Binding-site contacts:
Ligand atom C37 contacts residue PHE306 of chain 1.A at 3.9 Å (hydrophobic).
Ligand atom C4 contacts residue ZN1 of chain 1.M at 3.2 Å.
Ligand atom O41 contacts residue ARG115 of chain 1.B at 3.0 Å (salt-bridge).
Ligand atom C3 contacts residue THR47 of chain 1.B at 3.7 Å.
Ligand atom N5 contacts residue ZN1 of chain 1.M at 2.1 Å.
Ligand atom C64 contacts residue ILE94 of chain 1.B at 2.8 Å (hydrophobic).
Ligand atom C4 contacts residue NAD1 of chain 1.O at 3.1 Å.
Ligand atom N5 contacts residue HIS67 of chain 1.B at 3.4 Å (h-bond).
Ligand atom C1 contacts residue HIS67 of chain 1.B at 3.8 Å.
Ligand atom C13 contacts residue TYR93 of chain 1.B at 3.7 Å (hydrophobic).
Ligand atom C4 contacts residue CYS45 of chain 1.B at 3.6 Å (hydrophobic).
Ligand atom C3 contacts residue NAD1 of chain 1.O at 3.4 Å.
Ligand atom C64 contacts residue TYR93 of chain 1.B at 3.6 Å (hydrophobic).
Ligand atom C1 contacts residue CYS174 of chain 1.B at 3.6 Å (hydrophobic).
Ligand atom O43 contacts residue GLN112 of chain 1.B at 3.1 Å (h-bond).
Ligand atom O41 contacts residue GLN112 of chain 1.B at 3.8 Å.
Ligand atom C38 contacts residue ARG115 of chain 1.B at 3.5 Å.
Ligand atom O59 contacts residue MET141 of chain 1.B at 3.4 Å.
Ligand atom N2 contacts residue NAD1 of chain 1.O at 3.9 Å.
Ligand atom C14 contacts residue NAD1 of chain 1.O at 3.6 Å.
Ligand atom N5 contacts residue NAD1 of chain 1.O at 3.4 Å.
Ligand atom N5 contacts residue CYS45 of chain 1.B at 3.4 Å (h-bond).
Ligand atom N62 contacts residue MET141 of chain 1.B at 3.8 Å.
Ligand atom C27 contacts residue THR310 of chain 1.A at 3.5 Å.
Ligand atom C1 contacts residue ZN1 of chain 1.M at 3.0 Å.
Ligand atom C1 contacts residue THR47 of chain 1.B at 3.8 Å.
Ligand atom C13 contacts residue NAD1 of chain 1.O at 3.2 Å.
Ligand atom C1 contacts residue TYR93 of chain 1.B at 3.7 Å (hydrophobic).
Ligand atom O41 contacts residue LYS284 of chain 1.A at 2.4 Å (salt-bridge).
Ligand atom C4 contacts residue THR47 of chain 1.B at 3.4 Å.
Ligand atom N5 contacts residue CYS174 of chain 1.B at 3.3 Å (h-bond).
Ligand atom C1 contacts residue NAD1 of chain 1.O at 3.8 Å.
Ligand atom C3 contacts residue VAL294 of chain 1.B at 3.9 Å (hydrophobic).
Ligand atom C26 contacts residue ALA318 of chain 1.B at 3.8 Å (hydrophobic).
Ligand atom C1 contacts residue MET141 of chain 1.B at 3.9 Å (hydrophobic).
Ligand atom O43 contacts residue ARG115 of chain 1.B at 3.7 Å.
Ligand atom N5 contacts residue THR47 of chain 1.B at 3.4 Å.
Ligand atom O59 contacts residue GLN118 of chain 1.B at 3.0 Å (h-bond).
Ligand atom C38 contacts residue LYS284 of chain 1.A at 3.4 Å.
Ligand atom O43 contacts residue LYS284 of chain 1.A at 3.8 Å.

Sequence of chain 1.B:
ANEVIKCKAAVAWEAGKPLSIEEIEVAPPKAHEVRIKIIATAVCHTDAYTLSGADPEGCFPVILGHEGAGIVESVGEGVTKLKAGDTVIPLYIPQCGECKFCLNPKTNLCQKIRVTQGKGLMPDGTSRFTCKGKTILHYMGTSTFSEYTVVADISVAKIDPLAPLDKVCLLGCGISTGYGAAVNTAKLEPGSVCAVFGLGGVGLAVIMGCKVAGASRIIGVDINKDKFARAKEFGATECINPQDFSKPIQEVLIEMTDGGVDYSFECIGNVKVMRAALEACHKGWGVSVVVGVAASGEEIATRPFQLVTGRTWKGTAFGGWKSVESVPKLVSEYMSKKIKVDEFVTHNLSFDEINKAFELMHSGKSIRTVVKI

Sequence of chain 1.A:
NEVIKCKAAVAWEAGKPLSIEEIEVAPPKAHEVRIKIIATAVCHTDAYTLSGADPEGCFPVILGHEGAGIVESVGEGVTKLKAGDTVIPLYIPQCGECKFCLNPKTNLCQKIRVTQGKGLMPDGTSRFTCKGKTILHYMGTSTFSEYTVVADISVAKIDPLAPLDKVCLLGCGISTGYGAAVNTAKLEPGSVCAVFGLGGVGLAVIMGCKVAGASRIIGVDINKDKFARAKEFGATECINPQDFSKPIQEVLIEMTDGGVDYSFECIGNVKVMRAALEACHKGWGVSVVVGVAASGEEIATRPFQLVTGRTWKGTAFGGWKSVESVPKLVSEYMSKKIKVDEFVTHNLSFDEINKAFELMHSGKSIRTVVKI

A protein and the small-molecule ligand that binds it are described below.
Small molecule (SMILES): Cc1cc(C(N)=O)ccc1-n1c(CCC(=O)O)ccc1-c1ccc(-n2ccnc2)cc1